Sequence of chain 1.A:
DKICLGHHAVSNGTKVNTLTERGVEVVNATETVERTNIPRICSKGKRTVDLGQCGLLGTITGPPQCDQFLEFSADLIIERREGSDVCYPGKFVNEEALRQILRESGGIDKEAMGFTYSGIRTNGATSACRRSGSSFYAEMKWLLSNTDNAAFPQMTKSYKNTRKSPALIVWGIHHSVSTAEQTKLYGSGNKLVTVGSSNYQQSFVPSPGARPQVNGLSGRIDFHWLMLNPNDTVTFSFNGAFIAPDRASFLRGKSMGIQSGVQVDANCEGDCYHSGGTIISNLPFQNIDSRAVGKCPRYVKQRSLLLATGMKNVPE

Binding-site contacts:
Ligand atom O6 contacts residue LYS160 of chain 1.A at 4.2 Å.
Ligand atom O7 contacts residue ASN231 of chain 1.A at 3.2 Å (h-bond).
Ligand atom O5 contacts residue ASN231 of chain 1.A at 2.4 Å (h-bond).
Ligand atom C4 contacts residue ASN231 of chain 1.A at 4.2 Å.
Ligand atom N2 contacts residue ASN231 of chain 1.A at 2.9 Å (h-bond).
Ligand atom C3 contacts residue ASN231 of chain 1.A at 3.8 Å.
Ligand atom C7 contacts residue ASN231 of chain 1.A at 3.3 Å.
Ligand atom C5 contacts residue ASN231 of chain 1.A at 3.6 Å.
Ligand atom C2 contacts residue ASN231 of chain 1.A at 2.5 Å.
Ligand atom C8 contacts residue ASN231 of chain 1.A at 4.4 Å.
Ligand atom C1 contacts residue ASN231 of chain 1.A at 1.4 Å.

This protein binds this small molecule.
Small molecule (SMILES): CC(=O)N[C@@H]1[C@@H](O)[C@H](O)[C@@H](CO)O[C@H]1O